Sequence of chain 1.B:
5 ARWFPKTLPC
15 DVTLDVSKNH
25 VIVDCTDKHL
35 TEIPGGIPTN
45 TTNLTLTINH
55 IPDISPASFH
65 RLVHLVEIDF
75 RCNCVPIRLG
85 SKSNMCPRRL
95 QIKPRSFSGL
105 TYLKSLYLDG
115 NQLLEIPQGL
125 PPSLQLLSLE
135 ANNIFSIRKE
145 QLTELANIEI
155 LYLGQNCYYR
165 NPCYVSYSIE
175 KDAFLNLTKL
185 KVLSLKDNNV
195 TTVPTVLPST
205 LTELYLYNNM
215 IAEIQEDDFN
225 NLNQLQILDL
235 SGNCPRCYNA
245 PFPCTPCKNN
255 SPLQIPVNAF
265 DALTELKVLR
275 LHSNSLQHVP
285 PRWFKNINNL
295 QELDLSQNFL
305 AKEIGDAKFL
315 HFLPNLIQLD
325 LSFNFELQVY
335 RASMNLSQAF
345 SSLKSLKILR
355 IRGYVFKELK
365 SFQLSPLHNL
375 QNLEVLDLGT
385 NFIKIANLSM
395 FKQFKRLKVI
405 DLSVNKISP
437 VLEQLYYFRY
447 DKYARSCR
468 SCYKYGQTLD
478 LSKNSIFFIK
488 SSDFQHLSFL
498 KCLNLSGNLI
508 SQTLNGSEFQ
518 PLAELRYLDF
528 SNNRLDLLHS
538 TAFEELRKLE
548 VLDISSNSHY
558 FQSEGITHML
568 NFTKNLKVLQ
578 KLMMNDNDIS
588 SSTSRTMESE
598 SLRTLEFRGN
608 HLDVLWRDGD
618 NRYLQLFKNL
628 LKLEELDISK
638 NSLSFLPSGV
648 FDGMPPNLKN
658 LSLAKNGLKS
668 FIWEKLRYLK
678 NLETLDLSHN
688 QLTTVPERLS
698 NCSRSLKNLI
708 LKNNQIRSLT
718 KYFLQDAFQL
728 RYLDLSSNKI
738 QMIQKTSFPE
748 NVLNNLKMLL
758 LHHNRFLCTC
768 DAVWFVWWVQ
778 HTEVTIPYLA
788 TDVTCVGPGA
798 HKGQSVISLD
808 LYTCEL

This small molecule binds to this protein.
Small molecule (SMILES): CC(=O)N[C@@H]1[C@@H](O)[C@H](O)[C@@H](CO)O[C@H]1O

Binding-site contacts:
Ligand atom C5 contacts residue ASN501 of chain 1.B at 3.6 Å.
Ligand atom C4 contacts residue ASN501 of chain 1.B at 4.2 Å.
Ligand atom C3 contacts residue ASN501 of chain 1.B at 3.8 Å.
Ligand atom C7 contacts residue ASN501 of chain 1.B at 3.7 Å.
Ligand atom C2 contacts residue ASP526 of chain 1.B at 3.5 Å.
Ligand atom C1 contacts residue SER503 of chain 1.B at 4.2 Å.
Ligand atom C1 contacts residue ASN501 of chain 1.B at 1.4 Å.
Ligand atom C8 contacts residue TYR524 of chain 1.B at 3.4 Å (hydrophobic).
Ligand atom N2 contacts residue ASP526 of chain 1.B at 2.8 Å (salt-bridge).
Ligand atom O6 contacts residue SER479 of chain 1.B at 3.2 Å (h-bond).
Ligand atom C5 contacts residue SER479 of chain 1.B at 4.0 Å.
Ligand atom O6 contacts residue LYS480 of chain 1.B at 3.1 Å.
Ligand atom O7 contacts residue CYS469 of chain 1.B at 3.2 Å (h-bond).
Ligand atom C7 contacts residue ASP526 of chain 1.B at 3.8 Å.
Ligand atom C6 contacts residue LYS480 of chain 1.B at 4.3 Å.
Ligand atom C8 contacts residue CYS469 of chain 1.B at 3.4 Å (hydrophobic).
Ligand atom O5 contacts residue ASP477 of chain 1.B at 4.3 Å.
Ligand atom C2 contacts residue ASN501 of chain 1.B at 2.4 Å.
Ligand atom O5 contacts residue SER479 of chain 1.B at 3.4 Å (h-bond).
Ligand atom C8 contacts residue SER468 of chain 1.B at 4.1 Å.
Ligand atom O5 contacts residue ASN501 of chain 1.B at 2.3 Å (h-bond).
Ligand atom C7 contacts residue CYS469 of chain 1.B at 3.9 Å (hydrophobic).
Ligand atom C3 contacts residue ASP526 of chain 1.B at 3.8 Å.
Ligand atom C8 contacts residue ASP526 of chain 1.B at 3.8 Å.
Ligand atom N2 contacts residue ASN501 of chain 1.B at 2.9 Å (h-bond).
Ligand atom C1 contacts residue ASP526 of chain 1.B at 3.5 Å.
Ligand atom C7 contacts residue SER468 of chain 1.B at 4.0 Å.
Ligand atom O7 contacts residue SER468 of chain 1.B at 3.3 Å.
Ligand atom C6 contacts residue SER479 of chain 1.B at 3.5 Å.
Ligand atom O7 contacts residue ASN501 of chain 1.B at 4.0 Å.
Ligand atom O5 contacts residue SER503 of chain 1.B at 4.4 Å.
Ligand atom C1 contacts residue SER479 of chain 1.B at 4.2 Å.